Binding-site contacts:
Ligand atom OP1 contacts residue ALA2 of chain 1.TA at 3.9 Å.
Ligand atom OP1 contacts residue MG1 of chain 1.DP at 3.8 Å.
Ligand atom OP1 contacts residue HIS3 of chain 1.TA at 3.5 Å (h-bond).
Ligand atom O2 contacts residue MG1 of chain 1.NL at 3.2 Å.
Ligand atom C2 contacts residue MG1 of chain 1.NL at 4.1 Å.
Ligand atom N3 contacts residue MG1 of chain 1.NL at 4.2 Å.

Sequence of chain 1.TA:
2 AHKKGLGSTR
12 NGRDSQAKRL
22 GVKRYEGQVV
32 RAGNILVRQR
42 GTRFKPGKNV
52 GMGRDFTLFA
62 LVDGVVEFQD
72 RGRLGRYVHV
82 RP

A protein and the small-molecule ligand that binds it are described below.
Small molecule (SMILES): COc1ccc(C[C@H](N)C(=O)N[C@H]2[C@@H](O)[C@H](n3cnc4c(N(C)C)ncnc43)O[C@@H]2CO[P](=O)(O)O[C@H]2[C@@H](O)[C@H](n3ccc(N)nc3=O)O[C@@H]2CO[P](=O)(O)O[C@H]2[C@@H](O)[C@H](n3ccc(N)nc3=O)O[C@@H]2CO)cc1